Sequence of chain 1.B:
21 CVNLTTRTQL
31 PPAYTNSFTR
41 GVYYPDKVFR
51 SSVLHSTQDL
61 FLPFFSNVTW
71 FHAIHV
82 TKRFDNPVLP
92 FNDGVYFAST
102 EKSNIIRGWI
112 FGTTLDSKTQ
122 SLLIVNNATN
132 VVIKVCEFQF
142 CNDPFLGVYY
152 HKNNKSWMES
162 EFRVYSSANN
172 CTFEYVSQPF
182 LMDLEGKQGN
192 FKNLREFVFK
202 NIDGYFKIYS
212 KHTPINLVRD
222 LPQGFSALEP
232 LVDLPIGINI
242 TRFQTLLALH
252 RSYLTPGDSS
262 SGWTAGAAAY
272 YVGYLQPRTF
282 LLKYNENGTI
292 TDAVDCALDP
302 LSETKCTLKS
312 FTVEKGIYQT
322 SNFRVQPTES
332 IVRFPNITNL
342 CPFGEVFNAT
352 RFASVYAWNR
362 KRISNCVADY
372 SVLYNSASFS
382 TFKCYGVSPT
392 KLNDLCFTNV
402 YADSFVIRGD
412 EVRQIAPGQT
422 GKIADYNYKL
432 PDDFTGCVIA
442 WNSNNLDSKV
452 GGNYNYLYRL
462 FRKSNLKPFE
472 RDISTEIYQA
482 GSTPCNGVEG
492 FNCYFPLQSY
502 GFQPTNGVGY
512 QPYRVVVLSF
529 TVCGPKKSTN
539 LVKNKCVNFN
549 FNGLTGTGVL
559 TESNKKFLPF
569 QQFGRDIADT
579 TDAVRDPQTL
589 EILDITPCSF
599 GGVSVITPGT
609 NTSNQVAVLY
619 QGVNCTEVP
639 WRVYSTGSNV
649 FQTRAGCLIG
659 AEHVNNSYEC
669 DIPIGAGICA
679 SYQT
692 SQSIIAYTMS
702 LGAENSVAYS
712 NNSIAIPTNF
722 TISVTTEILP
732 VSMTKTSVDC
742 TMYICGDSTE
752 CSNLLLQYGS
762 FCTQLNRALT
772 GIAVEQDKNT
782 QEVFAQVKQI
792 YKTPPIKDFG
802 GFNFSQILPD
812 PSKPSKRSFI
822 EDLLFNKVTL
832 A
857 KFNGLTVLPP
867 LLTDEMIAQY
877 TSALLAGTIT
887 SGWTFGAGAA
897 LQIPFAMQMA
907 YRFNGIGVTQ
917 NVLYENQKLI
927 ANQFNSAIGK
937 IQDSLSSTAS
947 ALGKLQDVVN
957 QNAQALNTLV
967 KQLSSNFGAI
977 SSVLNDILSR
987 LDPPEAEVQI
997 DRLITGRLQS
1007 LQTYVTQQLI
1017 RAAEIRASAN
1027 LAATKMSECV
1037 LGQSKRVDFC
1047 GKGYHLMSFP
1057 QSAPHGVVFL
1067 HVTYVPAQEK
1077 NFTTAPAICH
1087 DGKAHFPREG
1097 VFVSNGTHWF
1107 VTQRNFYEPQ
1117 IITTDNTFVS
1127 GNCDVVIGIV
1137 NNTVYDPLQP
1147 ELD

Binding-site contacts:
Ligand atom C4 contacts residue ASN1101 of chain 1.B at 4.3 Å.
Ligand atom C6 contacts residue HIS1104 of chain 1.B at 3.4 Å.
Ligand atom O7 contacts residue ASN1101 of chain 1.B at 4.4 Å.
Ligand atom C1 contacts residue ASN1101 of chain 1.B at 1.4 Å.
Ligand atom C5 contacts residue ASN1101 of chain 1.B at 3.8 Å.
Ligand atom O5 contacts residue PHE1106 of chain 1.B at 3.8 Å.
Ligand atom O5 contacts residue HIS1104 of chain 1.B at 4.2 Å.
Ligand atom C3 contacts residue ASN1101 of chain 1.B at 3.8 Å.
Ligand atom O5 contacts residue ASN1101 of chain 1.B at 2.5 Å (h-bond).
Ligand atom O6 contacts residue HIS1104 of chain 1.B at 3.0 Å.
Ligand atom C2 contacts residue ASN1101 of chain 1.B at 2.4 Å.
Ligand atom N2 contacts residue ASN1101 of chain 1.B at 2.7 Å (h-bond).
Ligand atom C5 contacts residue HIS1104 of chain 1.B at 4.0 Å.
Ligand atom C7 contacts residue ASN1101 of chain 1.B at 3.8 Å.
Ligand atom C6 contacts residue PHE1106 of chain 1.B at 3.6 Å (hydrophobic).

A small-molecule ligand and the protein it binds are described below.
Small molecule (SMILES): CC(=O)N[C@@H]1[C@@H](O)[C@H](O)[C@@H](CO)O[C@H]1O